The small molecule below binds the protein below.
Small molecule (SMILES): CC[C@H](C)[C@H](NC(=O)[C@@H](N)CC(=O)O)C(=O)N[C@@H](CC(N)=O)C(=O)N[C@@H](Cc1ccccc1)C(=O)N[C@@H](CO)C(=O)N[C@@H](CO)C(=O)N[C@H](C=O)CC(C)C

Binding-site contacts:
Ligand atom CB contacts residue GLY42 of chain 3.U at 3.5 Å.
Ligand atom CD1 contacts residue ALA20 of chain 3.U at 3.7 Å (hydrophobic).
Ligand atom CD1 contacts residue SER21 of chain 3.U at 3.6 Å.
Ligand atom CA contacts residue TYR636 of chain 3.T at 3.7 Å (hydrophobic).
Ligand atom CG2 contacts residue LEU637 of chain 3.T at 3.8 Å (hydrophobic).
Ligand atom O contacts residue GLU911 of chain 3.T at 3.1 Å (salt-bridge).
Ligand atom OD2 contacts residue PRO864 of chain 3.T at 3.7 Å.
Ligand atom CA contacts residue GLU911 of chain 3.T at 3.8 Å.
Ligand atom O contacts residue ARG46 of chain 3.U at 3.5 Å (salt-bridge).
Ligand atom N contacts residue ASN47 of chain 3.U at 3.8 Å.
Ligand atom C contacts residue GLU911 of chain 3.T at 3.3 Å.
Ligand atom CA contacts residue PHE45 of chain 3.U at 3.6 Å (hydrophobic).
Ligand atom OD1 contacts residue ALA762 of chain 3.T at 3.5 Å.
Ligand atom CA contacts residue GLY42 of chain 3.U at 3.6 Å.
Ligand atom OD1 contacts residue ALA874 of chain 3.T at 3.8 Å.
Ligand atom C contacts residue GLY42 of chain 3.U at 3.5 Å.
Ligand atom OD1 contacts residue ARG862 of chain 3.T at 3.1 Å.
Ligand atom N contacts residue SER871 of chain 3.T at 3.5 Å (h-bond).
Ligand atom CG2 contacts residue TYR636 of chain 3.T at 3.4 Å (hydrophobic).
Ligand atom CA contacts residue ASN47 of chain 3.U at 3.8 Å.
Ligand atom O contacts residue TYR636 of chain 3.T at 3.5 Å (h-bond).
Ligand atom N contacts residue PHE45 of chain 3.U at 3.4 Å (h-bond).
Ligand atom N contacts residue ARG46 of chain 3.U at 3.5 Å (salt-bridge).
Ligand atom CZ contacts residue ASN634 of chain 3.T at 3.8 Å.
Ligand atom O contacts residue ARG666 of chain 3.T at 3.1 Å (salt-bridge).
Ligand atom CB contacts residue GLY42 of chain 3.U at 3.7 Å.
Ligand atom CZ contacts residue PHE633 of chain 3.T at 3.7 Å (hydrophobic).
Ligand atom O contacts residue GLY42 of chain 3.U at 2.9 Å (h-bond).
Ligand atom CD1 contacts residue LEU637 of chain 3.T at 3.7 Å (hydrophobic).
Ligand atom ND2 contacts residue ARG666 of chain 3.T at 3.4 Å (salt-bridge).
Ligand atom N contacts residue GLY42 of chain 3.U at 3.2 Å (h-bond).
Ligand atom N contacts residue TYR636 of chain 3.T at 3.8 Å.
Ligand atom CD1 contacts residue ARG33 of chain 3.U at 3.8 Å.
Ligand atom O contacts residue TYR636 of chain 3.T at 3.1 Å (h-bond).
Ligand atom CB contacts residue PHE45 of chain 3.U at 3.3 Å (hydrophobic).
Ligand atom O contacts residue ASN47 of chain 3.U at 3.3 Å (h-bond).
Ligand atom CG1 contacts residue GLU911 of chain 3.T at 3.7 Å.
Ligand atom CD1 contacts residue ASN634 of chain 3.T at 3.6 Å.
Ligand atom CE1 contacts residue ASN634 of chain 3.T at 3.4 Å.
Ligand atom OD2 contacts residue SER871 of chain 3.T at 3.2 Å (h-bond).

Sequence of chain 3.T:
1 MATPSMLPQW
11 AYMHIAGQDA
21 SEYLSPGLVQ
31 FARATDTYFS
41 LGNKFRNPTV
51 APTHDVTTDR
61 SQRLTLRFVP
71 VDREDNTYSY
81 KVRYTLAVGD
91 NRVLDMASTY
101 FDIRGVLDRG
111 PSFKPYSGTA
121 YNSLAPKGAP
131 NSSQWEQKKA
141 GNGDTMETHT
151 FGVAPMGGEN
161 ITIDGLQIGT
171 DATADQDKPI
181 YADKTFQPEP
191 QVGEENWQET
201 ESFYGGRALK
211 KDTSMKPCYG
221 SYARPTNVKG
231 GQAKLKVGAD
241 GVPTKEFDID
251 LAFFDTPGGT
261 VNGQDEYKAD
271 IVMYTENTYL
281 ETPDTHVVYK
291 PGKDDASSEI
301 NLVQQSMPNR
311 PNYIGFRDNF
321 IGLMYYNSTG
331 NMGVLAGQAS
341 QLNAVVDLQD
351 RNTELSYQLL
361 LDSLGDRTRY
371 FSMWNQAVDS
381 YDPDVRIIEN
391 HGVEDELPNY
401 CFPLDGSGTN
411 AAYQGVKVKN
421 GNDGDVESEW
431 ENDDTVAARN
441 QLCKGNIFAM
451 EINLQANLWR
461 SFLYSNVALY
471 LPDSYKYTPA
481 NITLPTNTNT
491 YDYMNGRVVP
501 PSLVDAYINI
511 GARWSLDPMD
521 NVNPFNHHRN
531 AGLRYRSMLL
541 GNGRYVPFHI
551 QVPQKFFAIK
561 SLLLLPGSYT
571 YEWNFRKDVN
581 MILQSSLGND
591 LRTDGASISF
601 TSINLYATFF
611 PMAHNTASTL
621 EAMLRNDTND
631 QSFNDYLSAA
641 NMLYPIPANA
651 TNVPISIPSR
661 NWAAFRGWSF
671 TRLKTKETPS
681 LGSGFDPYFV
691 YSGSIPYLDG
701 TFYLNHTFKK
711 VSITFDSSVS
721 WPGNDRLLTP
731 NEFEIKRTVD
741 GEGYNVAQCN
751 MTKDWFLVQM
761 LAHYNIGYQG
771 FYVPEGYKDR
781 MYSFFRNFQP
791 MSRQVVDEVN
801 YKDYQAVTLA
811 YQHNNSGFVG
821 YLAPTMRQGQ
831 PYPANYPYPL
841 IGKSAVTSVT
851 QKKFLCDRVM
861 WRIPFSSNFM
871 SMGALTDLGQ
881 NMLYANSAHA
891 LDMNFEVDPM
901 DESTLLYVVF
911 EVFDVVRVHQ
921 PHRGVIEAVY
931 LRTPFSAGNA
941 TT

Sequence of chain 3.U:
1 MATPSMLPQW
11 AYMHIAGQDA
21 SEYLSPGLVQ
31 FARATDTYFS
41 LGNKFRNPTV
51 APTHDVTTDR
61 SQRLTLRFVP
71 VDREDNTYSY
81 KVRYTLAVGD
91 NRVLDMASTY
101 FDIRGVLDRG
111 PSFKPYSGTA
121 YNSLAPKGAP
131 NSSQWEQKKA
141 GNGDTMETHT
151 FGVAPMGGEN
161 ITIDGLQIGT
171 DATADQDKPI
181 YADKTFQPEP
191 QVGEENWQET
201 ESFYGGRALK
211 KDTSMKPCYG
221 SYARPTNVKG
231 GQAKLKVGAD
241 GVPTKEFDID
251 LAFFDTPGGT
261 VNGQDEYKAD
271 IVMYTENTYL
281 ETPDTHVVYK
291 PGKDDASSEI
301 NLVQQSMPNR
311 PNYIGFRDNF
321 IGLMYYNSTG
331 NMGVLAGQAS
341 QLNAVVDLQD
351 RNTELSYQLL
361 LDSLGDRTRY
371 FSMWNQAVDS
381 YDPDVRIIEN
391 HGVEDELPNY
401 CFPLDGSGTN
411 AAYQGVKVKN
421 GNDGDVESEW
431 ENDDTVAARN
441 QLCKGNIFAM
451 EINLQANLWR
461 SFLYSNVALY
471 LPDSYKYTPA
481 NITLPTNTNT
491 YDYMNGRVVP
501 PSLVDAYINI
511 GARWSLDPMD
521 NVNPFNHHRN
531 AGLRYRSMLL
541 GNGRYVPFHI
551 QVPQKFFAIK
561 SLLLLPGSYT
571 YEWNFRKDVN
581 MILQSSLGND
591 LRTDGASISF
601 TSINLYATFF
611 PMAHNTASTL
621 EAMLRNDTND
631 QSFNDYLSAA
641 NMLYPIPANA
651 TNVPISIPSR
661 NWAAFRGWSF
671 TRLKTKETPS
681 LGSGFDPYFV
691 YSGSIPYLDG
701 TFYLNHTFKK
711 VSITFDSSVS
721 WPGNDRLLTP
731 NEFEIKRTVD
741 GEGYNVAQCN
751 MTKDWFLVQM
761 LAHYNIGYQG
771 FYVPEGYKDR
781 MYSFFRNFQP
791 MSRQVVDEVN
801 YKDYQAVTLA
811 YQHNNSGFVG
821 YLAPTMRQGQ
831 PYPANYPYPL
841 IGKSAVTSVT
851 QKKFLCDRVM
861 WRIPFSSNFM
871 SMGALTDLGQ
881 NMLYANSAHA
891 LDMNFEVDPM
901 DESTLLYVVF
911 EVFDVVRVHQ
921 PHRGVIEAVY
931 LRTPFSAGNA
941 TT